The protein below binds the small molecule below.
Small molecule (SMILES): CC(=O)N[C@H]1[C@H](O[C@H]2[C@H](O)[C@@H](NC(C)=O)CO[C@@H]2CO)O[C@H](CO)[C@@H](O)[C@@H]1O

Sequence of chain 2.A:
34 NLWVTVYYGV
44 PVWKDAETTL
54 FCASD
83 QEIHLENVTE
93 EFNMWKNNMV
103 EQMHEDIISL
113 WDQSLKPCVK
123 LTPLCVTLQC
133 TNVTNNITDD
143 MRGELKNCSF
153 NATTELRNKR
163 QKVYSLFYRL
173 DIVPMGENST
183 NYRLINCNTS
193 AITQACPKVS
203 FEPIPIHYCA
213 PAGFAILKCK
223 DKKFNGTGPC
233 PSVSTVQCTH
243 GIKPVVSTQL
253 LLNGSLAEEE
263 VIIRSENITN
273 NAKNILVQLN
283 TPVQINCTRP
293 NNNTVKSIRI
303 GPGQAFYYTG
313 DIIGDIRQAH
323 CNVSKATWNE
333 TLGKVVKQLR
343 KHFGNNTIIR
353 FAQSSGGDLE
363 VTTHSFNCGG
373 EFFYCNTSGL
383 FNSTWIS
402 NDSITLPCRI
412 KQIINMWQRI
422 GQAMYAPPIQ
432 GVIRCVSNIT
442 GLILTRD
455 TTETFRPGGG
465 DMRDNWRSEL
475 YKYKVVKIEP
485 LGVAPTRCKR

Binding-site contacts:
Ligand atom C8 contacts residue VAL135 of chain 2.A at 4.2 Å (hydrophobic).
Ligand atom C8 contacts residue GLY312 of chain 2.A at 3.9 Å.
Ligand atom C7 contacts residue ASN149 of chain 2.A at 3.8 Å.
Ligand atom C4 contacts residue ASN149 of chain 2.A at 4.4 Å.
Ligand atom N2 contacts residue ASN149 of chain 2.A at 3.0 Å (h-bond).
Ligand atom C5 contacts residue ASN149 of chain 2.A at 3.8 Å.
Ligand atom C8 contacts residue ASP313 of chain 2.A at 3.9 Å.
Ligand atom C8 contacts residue TYR166 of chain 2.A at 3.9 Å (hydrophobic).
Ligand atom C3 contacts residue TYR166 of chain 2.A at 3.9 Å (hydrophobic).
Ligand atom C7 contacts residue THR136 of chain 2.A at 4.5 Å.
Ligand atom O7 contacts residue TYR166 of chain 2.A at 3.6 Å.
Ligand atom O3 contacts residue TYR166 of chain 2.A at 4.5 Å.
Ligand atom O5 contacts residue ASN149 of chain 2.A at 2.4 Å (h-bond).
Ligand atom O7 contacts residue VAL135 of chain 2.A at 4.1 Å.
Ligand atom C1 contacts residue ASN149 of chain 2.A at 1.5 Å.
Ligand atom N2 contacts residue TYR166 of chain 2.A at 4.0 Å.
Ligand atom C7 contacts residue VAL135 of chain 2.A at 4.5 Å (hydrophobic).
Ligand atom O7 contacts residue THR136 of chain 2.A at 3.3 Å (h-bond).
Ligand atom C7 contacts residue TYR166 of chain 2.A at 4.0 Å (hydrophobic).
Ligand atom C3 contacts residue ASN149 of chain 2.A at 3.9 Å.
Ligand atom O7 contacts residue ASN149 of chain 2.A at 4.2 Å.
Ligand atom C2 contacts residue THR136 of chain 2.A at 4.5 Å.
Ligand atom O4 contacts residue TYR166 of chain 2.A at 4.1 Å.
Ligand atom C8 contacts residue LEU168 of chain 2.A at 3.7 Å (hydrophobic).
Ligand atom C2 contacts residue TYR166 of chain 2.A at 4.3 Å (hydrophobic).
Ligand atom C7 contacts residue LEU168 of chain 2.A at 4.5 Å (hydrophobic).
Ligand atom C1 contacts residue TYR166 of chain 2.A at 4.0 Å (hydrophobic).
Ligand atom C2 contacts residue ASN149 of chain 2.A at 2.5 Å.